A small-molecule ligand and the protein it binds are described below.
Small molecule (SMILES): NC(=O)c1cc[n+](CCCn2ccnc2/C=N/O)cc1

Sequence of chain 1.B:
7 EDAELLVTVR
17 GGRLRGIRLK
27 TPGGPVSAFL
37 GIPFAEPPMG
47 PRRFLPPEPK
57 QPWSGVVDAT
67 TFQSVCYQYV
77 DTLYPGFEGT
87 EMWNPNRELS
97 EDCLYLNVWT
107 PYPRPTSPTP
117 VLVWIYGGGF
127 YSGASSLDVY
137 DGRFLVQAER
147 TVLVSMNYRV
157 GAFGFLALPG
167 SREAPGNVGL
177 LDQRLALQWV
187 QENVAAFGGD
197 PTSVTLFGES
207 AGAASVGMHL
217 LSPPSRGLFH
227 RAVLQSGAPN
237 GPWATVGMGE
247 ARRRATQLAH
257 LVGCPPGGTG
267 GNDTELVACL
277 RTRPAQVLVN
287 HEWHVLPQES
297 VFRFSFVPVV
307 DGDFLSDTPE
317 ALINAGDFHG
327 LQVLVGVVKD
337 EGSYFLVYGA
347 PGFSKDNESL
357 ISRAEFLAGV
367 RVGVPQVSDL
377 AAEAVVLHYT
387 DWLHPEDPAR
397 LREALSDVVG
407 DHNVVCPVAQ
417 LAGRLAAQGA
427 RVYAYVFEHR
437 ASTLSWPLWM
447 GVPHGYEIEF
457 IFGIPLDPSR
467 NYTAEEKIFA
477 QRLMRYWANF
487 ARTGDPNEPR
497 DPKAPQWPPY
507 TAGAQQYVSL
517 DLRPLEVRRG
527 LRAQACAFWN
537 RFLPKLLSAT

Binding-site contacts:
Ligand atom NAS contacts residue TYR127 of chain 1.B at 3.4 Å (h-bond).
Ligand atom CAQ contacts residue TYR75 of chain 1.B at 4.2 Å (hydrophobic).
Ligand atom CAE contacts residue PHE341 of chain 1.B at 3.6 Å (hydrophobic).
Ligand atom CAJ contacts residue TRP289 of chain 1.B at 3.6 Å (hydrophobic).
Ligand atom NAA contacts residue TYR75 of chain 1.B at 4.0 Å.
Ligand atom CAM contacts residue TRP289 of chain 1.B at 3.4 Å (hydrophobic).
Ligand atom NAS contacts residue TYR344 of chain 1.B at 3.9 Å.
Ligand atom CAD contacts residue PHE298 of chain 1.B at 3.7 Å (hydrophobic).
Ligand atom CAQ contacts residue TRP289 of chain 1.B at 4.2 Å (hydrophobic).
Ligand atom CAE contacts residue DEP1 of chain 1.I at 4.0 Å.
Ligand atom NAO contacts residue PHE341 of chain 1.B at 3.1 Å.
Ligand atom CAR contacts residue PHE300 of chain 1.B at 4.3 Å (hydrophobic).
Ligand atom OAC contacts residue ARG299 of chain 1.B at 3.9 Å.
Ligand atom CAL contacts residue TRP289 of chain 1.B at 3.7 Å (hydrophobic).
Ligand atom OAC contacts residue PHE298 of chain 1.B at 2.9 Å (h-bond).
Ligand atom CAK contacts residue TYR344 of chain 1.B at 3.5 Å (hydrophobic).
Ligand atom CAK contacts residue TRP289 of chain 1.B at 4.1 Å (hydrophobic).
Ligand atom NAA contacts residue TRP289 of chain 1.B at 4.3 Å.
Ligand atom CAH contacts residue TYR127 of chain 1.B at 3.5 Å (hydrophobic).
Ligand atom CAH contacts residue TYR340 of chain 1.B at 4.3 Å (hydrophobic).
Ligand atom NAN contacts residue VAL297 of chain 1.B at 4.0 Å.
Ligand atom NAT contacts residue TRP289 of chain 1.B at 3.9 Å.
Ligand atom CAI contacts residue TRP289 of chain 1.B at 4.0 Å (hydrophobic).
Ligand atom CAE contacts residue TYR340 of chain 1.B at 3.5 Å (hydrophobic).
Ligand atom CAG contacts residue TYR75 of chain 1.B at 3.2 Å (hydrophobic).
Ligand atom OAC contacts residue SER296 of chain 1.B at 3.0 Å (h-bond).
Ligand atom CAR contacts residue TYR344 of chain 1.B at 4.3 Å (hydrophobic).
Ligand atom NAO contacts residue TYR344 of chain 1.B at 4.2 Å.
Ligand atom CAH contacts residue DEP1 of chain 1.I at 4.3 Å.
Ligand atom CAL contacts residue TYR127 of chain 1.B at 3.0 Å (hydrophobic).
Ligand atom CAH contacts residue TYR344 of chain 1.B at 3.7 Å (hydrophobic).
Ligand atom CAJ contacts residue TYR75 of chain 1.B at 3.8 Å (hydrophobic).
Ligand atom CAE contacts residue TYR344 of chain 1.B at 3.7 Å (hydrophobic).
Ligand atom CAL contacts residue TYR344 of chain 1.B at 4.2 Å (hydrophobic).
Ligand atom NAN contacts residue TYR344 of chain 1.B at 4.3 Å.
Ligand atom NAN contacts residue SER296 of chain 1.B at 4.2 Å.
Ligand atom CAG contacts residue TRP289 of chain 1.B at 3.9 Å (hydrophobic).
Ligand atom NAN contacts residue PHE298 of chain 1.B at 3.5 Å (h-bond).
Ligand atom CAD contacts residue PHE300 of chain 1.B at 3.8 Å (hydrophobic).
Ligand atom OAC contacts residue VAL297 of chain 1.B at 3.3 Å.